The small molecule below binds the protein below.
Small molecule (SMILES): CC(C)Cc1cn(-c2ccc(C(=O)NCCC(F)(F)F)cc2)nn1

Binding-site contacts:
Ligand atom F2 contacts residue TRP150 of chain 1.A at 3.3 Å.
Ligand atom F1 contacts residue PHE196 of chain 1.A at 3.5 Å.
Ligand atom C13 contacts residue ASN188 of chain 1.A at 3.7 Å.
Ligand atom C3 contacts residue MET114 of chain 1.A at 3.5 Å (hydrophobic).
Ligand atom C6 contacts residue TRP115 of chain 1.A at 3.8 Å (hydrophobic).
Ligand atom C3 contacts residue TYR160 of chain 1.A at 3.7 Å (hydrophobic).
Ligand atom C9 contacts residue THR161 of chain 1.A at 3.7 Å.
Ligand atom C13 contacts residue PHE122 of chain 1.A at 3.7 Å (hydrophobic).
Ligand atom O1 contacts residue PHE122 of chain 1.A at 3.6 Å.
Ligand atom C1 contacts residue LEU102 of chain 1.A at 3.7 Å (hydrophobic).
Ligand atom F3 contacts residue LEU195 of chain 1.A at 3.5 Å.
Ligand atom C14 contacts residue ASN188 of chain 1.A at 3.5 Å.
Ligand atom C8 contacts residue THR161 of chain 1.A at 3.1 Å.
Ligand atom C10 contacts residue TRP219 of chain 1.A at 3.7 Å (hydrophobic).
Ligand atom C2 contacts residue TYR160 of chain 1.A at 3.6 Å (hydrophobic).
Ligand atom F3 contacts residue ASN191 of chain 1.A at 3.7 Å.
Ligand atom C12 contacts residue ILE119 of chain 1.A at 3.8 Å (hydrophobic).
Ligand atom C5 contacts residue TRP115 of chain 1.A at 3.6 Å (hydrophobic).
Ligand atom C10 contacts residue PHE122 of chain 1.A at 3.5 Å (hydrophobic).
Ligand atom N2 contacts residue TYR160 of chain 1.A at 3.3 Å.
Ligand atom F2 contacts residue GLU192 of chain 1.A at 3.3 Å.
Ligand atom F1 contacts residue PHE126 of chain 1.A at 3.5 Å.
Ligand atom F1 contacts residue TRP150 of chain 1.A at 3.7 Å.
Ligand atom F1 contacts residue PHE122 of chain 1.A at 3.7 Å.
Ligand atom C9 contacts residue PHE122 of chain 1.A at 3.6 Å (hydrophobic).
Ligand atom N3 contacts residue TYR160 of chain 1.A at 2.9 Å.
Ligand atom C6 contacts residue GLY118 of chain 1.A at 3.7 Å.
Ligand atom F3 contacts residue GLU192 of chain 1.A at 3.6 Å.
Ligand atom C13 contacts residue ASN191 of chain 1.A at 3.6 Å.
Ligand atom N2 contacts residue THR161 of chain 1.A at 3.6 Å.
Ligand atom C12 contacts residue TRP219 of chain 1.A at 3.6 Å (hydrophobic).
Ligand atom C11 contacts residue ASN191 of chain 1.A at 3.8 Å.
Ligand atom C11 contacts residue TRP219 of chain 1.A at 3.6 Å (hydrophobic).
Ligand atom C9 contacts residue ASN188 of chain 1.A at 3.2 Å.
Ligand atom O1 contacts residue ASN191 of chain 1.A at 2.8 Å (h-bond).
Ligand atom F2 contacts residue MET154 of chain 1.A at 3.6 Å.
Ligand atom N4 contacts residue ASN188 of chain 1.A at 2.9 Å (h-bond).
Ligand atom C10 contacts residue ASN188 of chain 1.A at 3.8 Å.
Ligand atom C11 contacts residue PHE122 of chain 1.A at 3.6 Å (hydrophobic).
Ligand atom C15 contacts residue PHE122 of chain 1.A at 3.5 Å (hydrophobic).

Sequence of chain 1.A:
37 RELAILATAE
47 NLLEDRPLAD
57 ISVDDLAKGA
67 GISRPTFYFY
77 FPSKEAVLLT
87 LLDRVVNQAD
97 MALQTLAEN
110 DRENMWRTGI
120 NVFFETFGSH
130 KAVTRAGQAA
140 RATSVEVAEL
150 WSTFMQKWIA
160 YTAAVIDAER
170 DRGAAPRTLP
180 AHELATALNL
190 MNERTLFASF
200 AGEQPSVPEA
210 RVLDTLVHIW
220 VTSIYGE